A small-molecule ligand and the protein it binds are described below.
Small molecule (SMILES): NCCC[C@H](N)CC(=O)NCCC[C@H](N)CC(=O)NCCC[C@H](N)CC(=O)N[C@@H]1[C@H](O)[C@@H](OC(N)=O)[C@@H](CO)O[C@H]1NC1=N[C@@H]2C(=O)NC[C@@H](O)[C@H]2N1

Binding-site contacts:
Ligand atom O22 contacts residue ARG97 of chain 1.N at 3.6 Å.
Ligand atom N23 contacts residue ARG97 of chain 1.N at 4.5 Å.
Ligand atom C21 contacts residue ARG97 of chain 1.N at 4.4 Å.

Sequence of chain 1.N:
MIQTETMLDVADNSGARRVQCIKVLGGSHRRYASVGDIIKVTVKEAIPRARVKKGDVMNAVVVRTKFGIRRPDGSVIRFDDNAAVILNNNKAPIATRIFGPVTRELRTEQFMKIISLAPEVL